A protein and the small-molecule ligand that binds it are described below.
Small molecule (SMILES): O=C1N=C(NCc2cccs2)S/C1=C/c1ccc2ncccc2c1

Binding-site contacts:
Ligand atom C5 contacts residue LEU137 of chain 1.C at 3.6 Å (hydrophobic).
Ligand atom C6 contacts residue GLU84 of chain 1.C at 3.4 Å.
Ligand atom C4 contacts residue LEU86 of chain 1.C at 3.7 Å (hydrophobic).
Ligand atom C7 contacts residue LEU137 of chain 1.C at 4.0 Å (hydrophobic).
Ligand atom C2 contacts residue LEU137 of chain 1.C at 3.8 Å (hydrophobic).
Ligand atom C6 contacts residue VAL67 of chain 1.C at 4.0 Å (hydrophobic).
Ligand atom C22 contacts residue ASP89 of chain 1.C at 3.8 Å.
Ligand atom S2 contacts residue GLY16 of chain 1.C at 3.9 Å.
Ligand atom C18 contacts residue GLN134 of chain 1.C at 4.0 Å.
Ligand atom N1 contacts residue LEU86 of chain 1.C at 2.8 Å (h-bond).
Ligand atom S2 contacts residue VAL21 of chain 1.C at 3.7 Å.
Ligand atom C18 contacts residue ASN135 of chain 1.C at 3.4 Å.
Ligand atom C19 contacts residue GLN134 of chain 1.C at 3.8 Å.
Ligand atom C18 contacts residue ASP148 of chain 1.C at 3.0 Å.
Ligand atom C23 contacts residue GLN134 of chain 1.C at 3.0 Å.
Ligand atom C11 contacts residue PHE83 of chain 1.C at 3.9 Å (hydrophobic).
Ligand atom C15 contacts residue ASP148 of chain 1.C at 3.8 Å.
Ligand atom C1 contacts residue LEU137 of chain 1.C at 3.6 Å (hydrophobic).
Ligand atom C5 contacts residue GLU84 of chain 1.C at 3.0 Å.
Ligand atom C9 contacts residue SER87 of chain 1.C at 3.8 Å.
Ligand atom C4 contacts residue LEU137 of chain 1.C at 3.8 Å (hydrophobic).
Ligand atom C6 contacts residue PHE83 of chain 1.C at 3.8 Å (hydrophobic).
Ligand atom C9 contacts residue LEU86 of chain 1.C at 3.1 Å (hydrophobic).
Ligand atom O1 contacts residue LEU137 of chain 1.C at 3.3 Å.
Ligand atom C5 contacts residue LEU86 of chain 1.C at 3.8 Å (hydrophobic).
Ligand atom C8 contacts residue PHE85 of chain 1.C at 3.8 Å (hydrophobic).
Ligand atom C3 contacts residue LEU137 of chain 1.C at 3.9 Å (hydrophobic).
Ligand atom C6 contacts residue ALA34 of chain 1.C at 3.5 Å (hydrophobic).
Ligand atom N1 contacts residue PHE85 of chain 1.C at 3.8 Å.
Ligand atom C1 contacts residue ALA34 of chain 1.C at 3.6 Å (hydrophobic).
Ligand atom N3 contacts residue ASP148 of chain 1.C at 2.6 Å (salt-bridge).
Ligand atom C6 contacts residue LEU137 of chain 1.C at 3.5 Å (hydrophobic).
Ligand atom S1 contacts residue LYS36 of chain 1.C at 3.3 Å (salt-bridge).
Ligand atom C5 contacts residue PHE85 of chain 1.C at 3.9 Å (hydrophobic).
Ligand atom C5 contacts residue ALA34 of chain 1.C at 3.8 Å (hydrophobic).
Ligand atom S1 contacts residue VAL21 of chain 1.C at 3.9 Å.
Ligand atom C2 contacts residue ALA34 of chain 1.C at 3.9 Å (hydrophobic).
Ligand atom C7 contacts residue ILE13 of chain 1.C at 3.9 Å (hydrophobic).
Ligand atom C9 contacts residue PHE85 of chain 1.C at 3.4 Å (hydrophobic).
Ligand atom C21 contacts residue ILE13 of chain 1.C at 3.7 Å (hydrophobic).

Sequence of chain 1.C:
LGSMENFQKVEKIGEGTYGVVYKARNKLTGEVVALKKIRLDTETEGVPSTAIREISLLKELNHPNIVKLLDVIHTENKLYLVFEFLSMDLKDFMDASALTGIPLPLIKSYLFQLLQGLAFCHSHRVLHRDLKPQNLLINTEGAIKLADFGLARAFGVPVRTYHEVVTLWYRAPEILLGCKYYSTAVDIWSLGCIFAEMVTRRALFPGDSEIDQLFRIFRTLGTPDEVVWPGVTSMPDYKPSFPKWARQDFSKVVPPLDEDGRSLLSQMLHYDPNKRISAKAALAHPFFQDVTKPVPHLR